Sequence of chain 1.A:
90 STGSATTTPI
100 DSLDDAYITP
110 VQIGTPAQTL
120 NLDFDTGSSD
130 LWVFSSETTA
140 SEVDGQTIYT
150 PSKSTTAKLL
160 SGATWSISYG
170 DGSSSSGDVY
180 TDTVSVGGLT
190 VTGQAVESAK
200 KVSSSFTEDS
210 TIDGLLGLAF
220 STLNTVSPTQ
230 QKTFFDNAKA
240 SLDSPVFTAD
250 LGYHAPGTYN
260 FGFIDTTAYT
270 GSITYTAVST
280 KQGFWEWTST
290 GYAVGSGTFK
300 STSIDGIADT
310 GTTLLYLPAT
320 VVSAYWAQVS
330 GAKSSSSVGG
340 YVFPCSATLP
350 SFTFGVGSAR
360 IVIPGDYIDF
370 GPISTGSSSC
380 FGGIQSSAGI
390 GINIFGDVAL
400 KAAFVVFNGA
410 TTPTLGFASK

A protein and the small-molecule ligand that binds it are described below.
Small molecule (SMILES): NCc1ccc(C(F)(F)F)cc1

Binding-site contacts:
Ligand atom C02 contacts residue GLY126 of chain 1.A at 3.3 Å.
Ligand atom N01 contacts residue U1H1 of chain 1.G at 2.8 Å (h-bond).
Ligand atom C07 contacts residue ILE391 of chain 1.A at 4.2 Å (hydrophobic).
Ligand atom C06 contacts residue GLY169 of chain 1.A at 4.4 Å.
Ligand atom F10 contacts residue GLY169 of chain 1.A at 4.3 Å.
Ligand atom F09 contacts residue DMS1 of chain 1.E at 4.0 Å.
Ligand atom C07 contacts residue GLY169 of chain 1.A at 4.4 Å.
Ligand atom C05 contacts residue ILE306 of chain 1.A at 3.8 Å (hydrophobic).
Ligand atom C04 contacts residue ASP308 of chain 1.A at 3.3 Å.
Ligand atom N01 contacts residue GLY126 of chain 1.A at 3.8 Å.
Ligand atom C02 contacts residue ASP308 of chain 1.A at 3.6 Å.
Ligand atom C04 contacts residue ILE306 of chain 1.A at 4.1 Å (hydrophobic).
Ligand atom C05 contacts residue ASP308 of chain 1.A at 4.0 Å.
Ligand atom F08 contacts residue ILE393 of chain 1.A at 3.9 Å.
Ligand atom C07 contacts residue ILE393 of chain 1.A at 4.4 Å (hydrophobic).
Ligand atom F08 contacts residue ILE389 of chain 1.A at 4.4 Å.
Ligand atom C12 contacts residue DMS1 of chain 1.E at 4.3 Å.
Ligand atom C03 contacts residue U1H1 of chain 1.G at 4.0 Å.
Ligand atom C03 contacts residue GLY126 of chain 1.A at 3.6 Å.
Ligand atom F08 contacts residue ILE391 of chain 1.A at 3.1 Å.
Ligand atom C02 contacts residue SER127 of chain 1.A at 4.1 Å.
Ligand atom C02 contacts residue U1H1 of chain 1.G at 3.4 Å.
Ligand atom C03 contacts residue ASP308 of chain 1.A at 3.5 Å.
Ligand atom C04 contacts residue PHE283 of chain 1.A at 4.1 Å (hydrophobic).
Ligand atom N01 contacts residue ASP308 of chain 1.A at 2.7 Å (salt-bridge).
Ligand atom F09 contacts residue ILE393 of chain 1.A at 4.0 Å.
Ligand atom F09 contacts residue GLY169 of chain 1.A at 3.7 Å.
Ligand atom N01 contacts residue THR311 of chain 1.A at 3.8 Å.
Ligand atom C05 contacts residue GLY126 of chain 1.A at 4.3 Å.
Ligand atom C04 contacts residue GLY126 of chain 1.A at 3.3 Å.
Ligand atom C05 contacts residue PHE283 of chain 1.A at 4.1 Å (hydrophobic).
Ligand atom N01 contacts residue ASP124 of chain 1.A at 2.8 Å (salt-bridge).
Ligand atom C12 contacts residue U1H1 of chain 1.G at 4.0 Å.
Ligand atom C02 contacts residue TYR168 of chain 1.A at 4.2 Å (hydrophobic).
Ligand atom C12 contacts residue GLY169 of chain 1.A at 3.6 Å.
Ligand atom F09 contacts residue ILE389 of chain 1.A at 3.7 Å.
Ligand atom C02 contacts residue ASP124 of chain 1.A at 3.3 Å.
Ligand atom C11 contacts residue DMS1 of chain 1.E at 3.9 Å.
Ligand atom N01 contacts residue GLY310 of chain 1.A at 3.9 Å.
Ligand atom C11 contacts residue GLY169 of chain 1.A at 3.2 Å.